A small-molecule ligand and the protein it binds are described below.
Small molecule (SMILES): Cc1ccc(C(C)C)c(O)c1

Binding-site contacts:
Ligand atom C2 contacts residue HIS55 of chain 1.A at 3.2 Å.
Ligand atom C7 contacts residue HEM1 of chain 1.C at 2.8 Å.
Ligand atom C5 contacts residue PHE21 of chain 1.A at 3.1 Å (hydrophobic).
Ligand atom C10 contacts residue THR56 of chain 1.A at 3.0 Å.
Ligand atom C8 contacts residue PHE21 of chain 1.A at 3.6 Å (hydrophobic).
Ligand atom C1 contacts residue PHE35 of chain 1.A at 3.8 Å (hydrophobic).
Ligand atom C7 contacts residue VAL59 of chain 1.A at 2.8 Å (hydrophobic).
Ligand atom C6 contacts residue PHE35 of chain 1.A at 3.9 Å (hydrophobic).
Ligand atom C10 contacts residue PHE21 of chain 1.A at 2.6 Å (hydrophobic).
Ligand atom C5 contacts residue PHE35 of chain 1.A at 3.9 Å (hydrophobic).
Ligand atom C8 contacts residue PHE52 of chain 1.A at 3.6 Å (hydrophobic).
Ligand atom O contacts residue LYS51 of chain 1.A at 3.9 Å.
Ligand atom C1 contacts residue VAL59 of chain 1.A at 3.2 Å (hydrophobic).
Ligand atom O contacts residue HEM1 of chain 1.C at 2.6 Å (h-bond).
Ligand atom C3 contacts residue HIS55 of chain 1.A at 3.3 Å.
Ligand atom C9 contacts residue TYR38 of chain 1.A at 2.6 Å (hydrophobic).
Ligand atom C4 contacts residue PHE35 of chain 1.A at 3.7 Å (hydrophobic).
Ligand atom C10 contacts residue PHE52 of chain 1.A at 3.0 Å (hydrophobic).
Ligand atom C4 contacts residue TYR38 of chain 1.A at 3.6 Å (hydrophobic).
Ligand atom C1 contacts residue HEM1 of chain 1.C at 3.5 Å.
Ligand atom C2 contacts residue PHE35 of chain 1.A at 3.5 Å (hydrophobic).
Ligand atom C5 contacts residue THR56 of chain 1.A at 3.7 Å.
Ligand atom C9 contacts residue LYS51 of chain 1.A at 3.5 Å.
Ligand atom C3 contacts residue TYR38 of chain 1.A at 3.3 Å (hydrophobic).
Ligand atom C3 contacts residue HEM1 of chain 1.C at 3.4 Å.
Ligand atom C9 contacts residue THR56 of chain 1.A at 3.4 Å.
Ligand atom C8 contacts residue TYR38 of chain 1.A at 2.8 Å (hydrophobic).
Ligand atom C10 contacts residue TYR38 of chain 1.A at 3.6 Å (hydrophobic).
Ligand atom O contacts residue TYR38 of chain 1.A at 2.2 Å (h-bond).
Ligand atom C5 contacts residue VAL59 of chain 1.A at 4.0 Å (hydrophobic).
Ligand atom C4 contacts residue PHE21 of chain 1.A at 3.7 Å (hydrophobic).
Ligand atom C2 contacts residue HEM1 of chain 1.C at 2.8 Å.
Ligand atom C8 contacts residue THR56 of chain 1.A at 3.5 Å.
Ligand atom C4 contacts residue THR56 of chain 1.A at 3.9 Å.
Ligand atom C9 contacts residue PHE52 of chain 1.A at 2.7 Å (hydrophobic).
Ligand atom C6 contacts residue VAL59 of chain 1.A at 3.0 Å (hydrophobic).
Ligand atom C6 contacts residue PHE21 of chain 1.A at 3.6 Å (hydrophobic).
Ligand atom O contacts residue PHE35 of chain 1.A at 3.8 Å.
Ligand atom C3 contacts residue PHE35 of chain 1.A at 3.5 Å (hydrophobic).
Ligand atom O contacts residue HIS55 of chain 1.A at 3.2 Å.

Sequence of chain 1.A:
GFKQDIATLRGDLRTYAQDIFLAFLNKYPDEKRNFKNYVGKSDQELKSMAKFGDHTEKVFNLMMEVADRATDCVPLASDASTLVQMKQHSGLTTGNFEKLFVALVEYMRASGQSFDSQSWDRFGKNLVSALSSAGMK